Binding-site contacts:
Ligand atom C4 contacts residue PHE644 of chain 1.M at 3.4 Å (hydrophobic).
Ligand atom OP1 contacts residue TYR676 of chain 1.M at 4.4 Å.
Ligand atom P contacts residue GLU775 of chain 1.M at 4.2 Å.
Ligand atom C2 contacts residue PHE644 of chain 1.M at 3.4 Å (hydrophobic).
Ligand atom N3 contacts residue PHE644 of chain 1.M at 3.5 Å.
Ligand atom OP2 contacts residue LYS679 of chain 1.M at 3.3 Å.
Ligand atom OP2 contacts residue GLU643 of chain 1.M at 3.0 Å (salt-bridge).
Ligand atom C6 contacts residue PHE644 of chain 1.M at 3.6 Å (hydrophobic).
Ligand atom O2 contacts residue PHE644 of chain 1.M at 3.5 Å.
Ligand atom C4' contacts residue GLU643 of chain 1.M at 3.5 Å.
Ligand atom O3' contacts residue LYS704 of chain 1.M at 3.6 Å.
Ligand atom O4' contacts residue GLU643 of chain 1.M at 4.0 Å.
Ligand atom OP2 contacts residue GLY675 of chain 1.M at 3.6 Å.
Ligand atom OP1 contacts residue ARG647 of chain 1.M at 3.7 Å.
Ligand atom C5' contacts residue GLU643 of chain 1.M at 3.9 Å.
Ligand atom C4' contacts residue LYS704 of chain 1.M at 4.2 Å.
Ligand atom C5 contacts residue PHE644 of chain 1.M at 3.7 Å (hydrophobic).
Ligand atom O5' contacts residue GLU643 of chain 1.M at 3.2 Å (salt-bridge).
Ligand atom O5' contacts residue ARG647 of chain 1.M at 3.9 Å.
Ligand atom O4' contacts residue PHE644 of chain 1.M at 3.3 Å.
Ligand atom C4' contacts residue PHE644 of chain 1.M at 4.1 Å (hydrophobic).
Ligand atom P contacts residue ARG647 of chain 1.M at 3.8 Å.
Ligand atom C1' contacts residue PHE644 of chain 1.M at 4.1 Å (hydrophobic).
Ligand atom C5' contacts residue PHE644 of chain 1.M at 3.7 Å (hydrophobic).
Ligand atom OP1 contacts residue GLY675 of chain 1.M at 2.9 Å (h-bond).
Ligand atom P contacts residue GLY675 of chain 1.M at 3.2 Å.
Ligand atom P contacts residue GLU643 of chain 1.M at 3.5 Å.
Ligand atom OP1 contacts residue LYS704 of chain 1.M at 3.0 Å (salt-bridge).
Ligand atom OP1 contacts residue GLU775 of chain 1.M at 2.8 Å (salt-bridge).
Ligand atom O5' contacts residue PHE644 of chain 1.M at 3.4 Å.
Ligand atom P contacts residue LYS679 of chain 1.M at 4.4 Å.
Ligand atom C3' contacts residue LYS704 of chain 1.M at 4.2 Å.
Ligand atom O4 contacts residue PHE644 of chain 1.M at 3.8 Å.
Ligand atom C7 contacts residue PHE644 of chain 1.M at 4.4 Å (hydrophobic).
Ligand atom C5' contacts residue LYS704 of chain 1.M at 4.4 Å.
Ligand atom N1 contacts residue PHE644 of chain 1.M at 3.4 Å.
Ligand atom P contacts residue LYS704 of chain 1.M at 3.9 Å.

Sequence of chain 1.M:
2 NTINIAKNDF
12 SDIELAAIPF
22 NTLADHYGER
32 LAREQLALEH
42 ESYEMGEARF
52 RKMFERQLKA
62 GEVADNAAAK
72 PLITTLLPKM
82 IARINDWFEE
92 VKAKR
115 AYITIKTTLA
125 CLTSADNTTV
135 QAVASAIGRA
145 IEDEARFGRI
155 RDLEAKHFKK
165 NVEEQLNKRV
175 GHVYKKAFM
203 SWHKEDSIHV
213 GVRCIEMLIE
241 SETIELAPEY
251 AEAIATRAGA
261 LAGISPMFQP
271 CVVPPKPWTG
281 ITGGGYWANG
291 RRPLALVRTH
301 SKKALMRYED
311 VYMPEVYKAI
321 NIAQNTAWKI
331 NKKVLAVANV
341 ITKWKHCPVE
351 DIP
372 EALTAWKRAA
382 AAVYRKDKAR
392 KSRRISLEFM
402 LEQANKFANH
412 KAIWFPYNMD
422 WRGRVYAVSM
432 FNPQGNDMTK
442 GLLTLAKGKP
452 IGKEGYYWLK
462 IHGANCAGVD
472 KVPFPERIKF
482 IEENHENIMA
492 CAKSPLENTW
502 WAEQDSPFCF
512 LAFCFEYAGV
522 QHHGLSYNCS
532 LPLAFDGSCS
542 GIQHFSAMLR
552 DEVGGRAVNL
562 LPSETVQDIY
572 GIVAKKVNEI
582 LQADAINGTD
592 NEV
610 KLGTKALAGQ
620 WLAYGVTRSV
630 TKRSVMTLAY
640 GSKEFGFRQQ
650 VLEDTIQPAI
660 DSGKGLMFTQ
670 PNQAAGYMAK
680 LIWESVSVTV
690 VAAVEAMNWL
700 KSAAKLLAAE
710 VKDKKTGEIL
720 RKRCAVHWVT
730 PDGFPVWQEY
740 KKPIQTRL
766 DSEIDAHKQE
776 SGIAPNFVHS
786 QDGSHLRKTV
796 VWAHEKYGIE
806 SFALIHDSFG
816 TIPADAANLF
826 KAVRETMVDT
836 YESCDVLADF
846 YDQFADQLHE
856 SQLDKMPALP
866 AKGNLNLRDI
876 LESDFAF

The protein below binds the small molecule below.
Small molecule (SMILES): Cc1cn([C@H]2C[C@H](O[P](=O)(O)OC[C@H]3O[C@@H](n4ccc(N)nc4=O)C[C@@H]3O[P](=O)(O)OC[C@H]3O[C@@H](n4cnc5c(=O)nc(N)[nH]c54)C[C@@H]3O[P](=O)(O)OC[C@H]3O[C@@H](n4cnc5c(N)ncnc54)C[C@@H]3O[P](=O)(O)OC[C@H]3O[C@@H](n4cc(C)c(=O)[nH]c4=O)C[C@@H]3O[P](=O)(O)OC[C@H]3O[C@@H](n4cc(C)c(=O)[nH]c4=O)C[C@@H]3O[P](=O)(O)OC[C@H]3O[C@@H](n4ccc(N)nc4=O)C[C@@H]3O[P](=O)(O)OC[C@H]3O[C@@H](n4ccc(N)nc4=O)C[C@@H]3O)[C@@H](COP(=O)=O)O2)c(=O)[nH]c1=O